The protein below binds the small molecule below.
Small molecule (SMILES): CC(=O)N[C@@H]1[C@@H](O)[C@H](O)[C@@H](CO)O[C@H]1O

Binding-site contacts:
Ligand atom O6 contacts residue LEU53 of chain 2.A at 3.5 Å.
Ligand atom N2 contacts residue ASN50 of chain 2.A at 2.8 Å (h-bond).
Ligand atom C7 contacts residue ASN50 of chain 2.A at 3.5 Å.
Ligand atom C6 contacts residue LEU53 of chain 2.A at 3.7 Å (hydrophobic).
Ligand atom O6 contacts residue THR52 of chain 2.A at 3.0 Å (h-bond).
Ligand atom C1 contacts residue THR52 of chain 2.A at 3.4 Å.
Ligand atom C5 contacts residue ASN50 of chain 2.A at 3.6 Å.
Ligand atom C3 contacts residue ASN50 of chain 2.A at 3.7 Å.
Ligand atom O5 contacts residue ASN50 of chain 2.A at 2.3 Å (h-bond).
Ligand atom O5 contacts residue LEU53 of chain 2.A at 3.6 Å.
Ligand atom C6 contacts residue THR52 of chain 2.A at 3.9 Å.
Ligand atom C8 contacts residue ASN50 of chain 2.A at 3.8 Å.
Ligand atom C5 contacts residue THR52 of chain 2.A at 3.5 Å.
Ligand atom C5 contacts residue LEU53 of chain 2.A at 4.4 Å (hydrophobic).
Ligand atom C2 contacts residue ASN50 of chain 2.A at 2.4 Å.
Ligand atom O5 contacts residue THR52 of chain 2.A at 3.2 Å (h-bond).
Ligand atom O7 contacts residue ASN50 of chain 2.A at 4.3 Å.
Ligand atom C4 contacts residue ASN50 of chain 2.A at 4.2 Å.
Ligand atom C1 contacts residue ASN50 of chain 2.A at 1.4 Å.

Sequence of chain 2.A:
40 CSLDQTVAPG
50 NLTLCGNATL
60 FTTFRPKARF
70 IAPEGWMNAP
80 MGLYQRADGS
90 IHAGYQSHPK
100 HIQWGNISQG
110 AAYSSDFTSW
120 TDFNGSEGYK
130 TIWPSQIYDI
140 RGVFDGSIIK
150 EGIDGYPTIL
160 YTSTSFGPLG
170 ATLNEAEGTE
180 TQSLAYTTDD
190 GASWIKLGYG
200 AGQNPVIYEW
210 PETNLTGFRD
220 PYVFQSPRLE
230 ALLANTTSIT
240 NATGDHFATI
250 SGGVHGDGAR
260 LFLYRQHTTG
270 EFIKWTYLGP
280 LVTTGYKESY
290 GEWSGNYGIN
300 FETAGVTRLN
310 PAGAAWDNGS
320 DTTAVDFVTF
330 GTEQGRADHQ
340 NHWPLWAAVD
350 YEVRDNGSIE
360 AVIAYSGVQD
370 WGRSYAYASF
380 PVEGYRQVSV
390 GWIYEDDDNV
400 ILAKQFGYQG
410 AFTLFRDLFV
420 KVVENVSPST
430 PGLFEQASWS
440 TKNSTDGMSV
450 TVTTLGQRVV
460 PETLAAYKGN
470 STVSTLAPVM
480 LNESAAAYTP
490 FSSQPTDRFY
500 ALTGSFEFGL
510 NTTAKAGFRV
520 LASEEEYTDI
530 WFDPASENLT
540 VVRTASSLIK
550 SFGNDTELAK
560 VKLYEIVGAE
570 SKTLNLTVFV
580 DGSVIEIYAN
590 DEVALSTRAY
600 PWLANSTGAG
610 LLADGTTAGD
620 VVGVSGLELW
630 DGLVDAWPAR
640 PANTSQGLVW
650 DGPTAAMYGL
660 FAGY